A small-molecule ligand and the protein it binds are described below.
Small molecule (SMILES): C[C@@H]1O[C@@H](CC(=O)O)[C@@H](O)[C@H](O)[C@@H]1O

Binding-site contacts:
Ligand atom O7A contacts residue DLY4 of chain 1.F at 3.0 Å (h-bond).
Ligand atom C4 contacts residue SER22 of chain 1.E at 3.6 Å.
Ligand atom C4 contacts residue ASP104 of chain 1.E at 3.3 Å.
Ligand atom O3 contacts residue ASP104 of chain 1.E at 3.0 Å (salt-bridge).
Ligand atom O5 contacts residue DLY1 of chain 1.F at 3.9 Å.
Ligand atom O7A contacts residue DLY3 of chain 1.F at 3.2 Å (h-bond).
Ligand atom C5 contacts residue SER22 of chain 1.E at 3.7 Å.
Ligand atom O4 contacts residue ASP104 of chain 1.E at 3.3 Å (salt-bridge).
Ligand atom O3 contacts residue CA1 of chain 1.S at 2.5 Å.
Ligand atom O3 contacts residue ASP99 of chain 1.E at 2.5 Å (salt-bridge).
Ligand atom C5 contacts residue DLY1 of chain 1.F at 3.4 Å.
Ligand atom O2 contacts residue ASN21 of chain 1.E at 3.0 Å (h-bond).
Ligand atom C1 contacts residue SER23 of chain 1.E at 3.8 Å.
Ligand atom O4 contacts residue ASP99 of chain 1.E at 3.7 Å.
Ligand atom C7 contacts residue DTY2 of chain 1.F at 3.2 Å.
Ligand atom O7A contacts residue DLY1 of chain 1.F at 2.2 Å (h-bond).
Ligand atom C5 contacts residue ASP96 of chain 1.E at 3.9 Å.
Ligand atom O4 contacts residue ASP96 of chain 1.E at 2.6 Å (salt-bridge).
Ligand atom O3 contacts residue ASP101 of chain 1.E at 2.9 Å (salt-bridge).
Ligand atom C7 contacts residue DLY1 of chain 1.F at 1.2 Å.
Ligand atom O2 contacts residue SER22 of chain 1.E at 3.4 Å.
Ligand atom C4 contacts residue ASP96 of chain 1.E at 3.5 Å.
Ligand atom C7 contacts residue SER23 of chain 1.E at 3.4 Å.
Ligand atom O4 contacts residue CA1 of chain 1.S at 2.6 Å.
Ligand atom C6 contacts residue DLY1 of chain 1.F at 2.3 Å.
Ligand atom C2 contacts residue DLY3 of chain 1.F at 4.0 Å.
Ligand atom C5 contacts residue SER23 of chain 1.E at 3.9 Å.
Ligand atom C4 contacts residue CA1 of chain 1.S at 3.3 Å.
Ligand atom O7A contacts residue SER23 of chain 1.E at 3.6 Å.
Ligand atom C2 contacts residue ASP99 of chain 1.E at 3.9 Å.
Ligand atom C3 contacts residue CA1 of chain 1.S at 3.4 Å.
Ligand atom O4 contacts residue GLU95 of chain 1.E at 3.4 Å (salt-bridge).
Ligand atom O5 contacts residue SER23 of chain 1.E at 2.9 Å (h-bond).
Ligand atom C7 contacts residue DLY3 of chain 1.F at 3.8 Å.
Ligand atom O7A contacts residue DTY2 of chain 1.F at 3.3 Å (h-bond).
Ligand atom C3 contacts residue ASP99 of chain 1.E at 3.1 Å.
Ligand atom C3 contacts residue ASP104 of chain 1.E at 3.7 Å.
Ligand atom O5 contacts residue SER22 of chain 1.E at 3.5 Å (h-bond).
Ligand atom O2 contacts residue ASP104 of chain 1.E at 3.8 Å.
Ligand atom C1M contacts residue SER23 of chain 1.E at 3.6 Å.

Sequence of chain 1.E:
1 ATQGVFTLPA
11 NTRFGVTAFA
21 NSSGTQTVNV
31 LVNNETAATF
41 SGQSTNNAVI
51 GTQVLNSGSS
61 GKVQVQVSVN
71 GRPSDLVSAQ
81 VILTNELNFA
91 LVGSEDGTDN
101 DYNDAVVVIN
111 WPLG